Sequence of chain 1.B:
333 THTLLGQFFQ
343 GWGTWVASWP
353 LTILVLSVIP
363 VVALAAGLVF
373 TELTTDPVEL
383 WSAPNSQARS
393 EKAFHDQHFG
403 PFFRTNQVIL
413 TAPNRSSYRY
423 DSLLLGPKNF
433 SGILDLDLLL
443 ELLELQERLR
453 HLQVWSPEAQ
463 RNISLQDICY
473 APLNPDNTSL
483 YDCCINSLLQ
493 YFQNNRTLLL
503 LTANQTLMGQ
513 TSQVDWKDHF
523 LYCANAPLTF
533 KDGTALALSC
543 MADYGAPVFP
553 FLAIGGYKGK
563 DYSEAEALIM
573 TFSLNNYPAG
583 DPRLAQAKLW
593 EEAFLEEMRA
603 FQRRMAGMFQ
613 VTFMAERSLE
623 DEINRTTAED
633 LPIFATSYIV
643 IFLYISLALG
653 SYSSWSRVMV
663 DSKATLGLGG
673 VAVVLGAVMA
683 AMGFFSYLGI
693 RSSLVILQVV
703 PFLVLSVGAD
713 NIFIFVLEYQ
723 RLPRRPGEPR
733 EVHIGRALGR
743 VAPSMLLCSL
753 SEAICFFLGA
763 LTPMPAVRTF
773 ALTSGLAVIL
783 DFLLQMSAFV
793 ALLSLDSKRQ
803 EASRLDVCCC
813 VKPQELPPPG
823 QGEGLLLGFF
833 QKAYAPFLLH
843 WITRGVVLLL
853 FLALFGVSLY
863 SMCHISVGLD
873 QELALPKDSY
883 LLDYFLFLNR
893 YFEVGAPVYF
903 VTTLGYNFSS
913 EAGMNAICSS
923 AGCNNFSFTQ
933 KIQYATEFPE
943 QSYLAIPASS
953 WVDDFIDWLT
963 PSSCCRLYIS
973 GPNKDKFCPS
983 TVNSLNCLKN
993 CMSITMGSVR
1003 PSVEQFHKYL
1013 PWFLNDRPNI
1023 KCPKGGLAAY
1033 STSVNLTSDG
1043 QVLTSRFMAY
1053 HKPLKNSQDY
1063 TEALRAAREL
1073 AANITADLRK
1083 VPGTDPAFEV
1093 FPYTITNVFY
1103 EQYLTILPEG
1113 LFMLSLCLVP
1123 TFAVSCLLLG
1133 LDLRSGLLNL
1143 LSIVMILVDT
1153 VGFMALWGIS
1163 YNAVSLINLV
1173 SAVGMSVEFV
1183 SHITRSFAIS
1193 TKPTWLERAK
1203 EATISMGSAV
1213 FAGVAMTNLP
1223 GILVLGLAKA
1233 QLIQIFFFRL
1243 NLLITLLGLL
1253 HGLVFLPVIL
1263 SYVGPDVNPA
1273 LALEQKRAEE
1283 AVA

Binding-site contacts:
Ligand atom C2 contacts residue THR407 of chain 1.B at 3.4 Å.
Ligand atom C14 contacts residue THR1098 of chain 1.B at 3.6 Å.
Ligand atom C29 contacts residue TRP383 of chain 1.B at 3.7 Å (hydrophobic).
Ligand atom C8 contacts residue THR407 of chain 1.B at 3.7 Å.
Ligand atom C11 contacts residue ILE1097 of chain 1.B at 4.2 Å (hydrophobic).
Ligand atom C4 contacts residue THR407 of chain 1.B at 4.0 Å.
Ligand atom C18 contacts residue GLN873 of chain 1.B at 4.1 Å.
Ligand atom C7 contacts residue THR407 of chain 1.B at 4.0 Å.
Ligand atom C21 contacts residue GLN873 of chain 1.B at 3.7 Å.
Ligand atom C3 contacts residue THR407 of chain 1.B at 3.4 Å.
Ligand atom C12 contacts residue LEU890 of chain 1.B at 3.5 Å (hydrophobic).
Ligand atom C21 contacts residue LEU621 of chain 1.B at 4.0 Å (hydrophobic).
Ligand atom C18 contacts residue PHE1101 of chain 1.B at 4.2 Å (hydrophobic).
Ligand atom C1 contacts residue ALA876 of chain 1.B at 4.2 Å (hydrophobic).
Ligand atom C20 contacts residue GLN873 of chain 1.B at 4.2 Å.
Ligand atom C24 contacts residue TRP383 of chain 1.B at 3.4 Å (hydrophobic).
Ligand atom C27 contacts residue TRP383 of chain 1.B at 4.0 Å (hydrophobic).
Ligand atom C20 contacts residue TYR1102 of chain 1.B at 4.2 Å (hydrophobic).
Ligand atom C10 contacts residue THR407 of chain 1.B at 3.8 Å.
Ligand atom C19 contacts residue PHE1101 of chain 1.B at 3.5 Å (hydrophobic).
Ligand atom O1 contacts residue MET616 of chain 1.B at 4.2 Å.
Ligand atom C29 contacts residue LEU1234 of chain 1.B at 3.9 Å (hydrophobic).
Ligand atom C21 contacts residue TYR1102 of chain 1.B at 4.0 Å (hydrophobic).
Ligand atom C12 contacts residue TYR886 of chain 1.B at 3.4 Å (hydrophobic).
Ligand atom C10 contacts residue ILE1097 of chain 1.B at 4.0 Å (hydrophobic).
Ligand atom C25 contacts residue TRP383 of chain 1.B at 4.0 Å (hydrophobic).
Ligand atom C1 contacts residue GLN873 of chain 1.B at 3.5 Å.
Ligand atom C19 contacts residue LEU621 of chain 1.B at 3.8 Å (hydrophobic).
Ligand atom C28 contacts residue LEU382 of chain 1.B at 3.9 Å (hydrophobic).
Ligand atom C13 contacts residue GLN409 of chain 1.B at 3.7 Å.
Ligand atom C26 contacts residue ALA876 of chain 1.B at 4.2 Å (hydrophobic).
Ligand atom C22 contacts residue LEU621 of chain 1.B at 4.0 Å (hydrophobic).
Ligand atom C20 contacts residue PHE1101 of chain 1.B at 3.7 Å (hydrophobic).
Ligand atom C28 contacts residue LEU696 of chain 1.B at 4.1 Å (hydrophobic).
Ligand atom C18 contacts residue LEU621 of chain 1.B at 3.7 Å (hydrophobic).
Ligand atom C17 contacts residue GLN873 of chain 1.B at 3.7 Å.
Ligand atom C13 contacts residue PHE894 of chain 1.B at 3.7 Å (hydrophobic).
Ligand atom C8 contacts residue PHE404 of chain 1.B at 3.5 Å (hydrophobic).
Ligand atom C28 contacts residue ILE625 of chain 1.B at 3.7 Å (hydrophobic).
Ligand atom C15 contacts residue GLN873 of chain 1.B at 4.2 Å.

This protein binds this small molecule.
Small molecule (SMILES): Cc1c(C)c2c(c(C)c1O)CC[C@@](C)(CCC[C@H](C)CCC[C@H](C)CCCC(C)C)O2